Binding-site contacts:
Ligand atom O2 contacts residue SER124 of chain 2.A at 3.9 Å.
Ligand atom O3P contacts residue TYR215 of chain 2.A at 3.8 Å.
Ligand atom O2P contacts residue ARG243 of chain 2.B at 3.7 Å.
Ligand atom O2 contacts residue GLY122 of chain 2.A at 3.6 Å.
Ligand atom O4 contacts residue SER247 of chain 2.A at 3.9 Å.
Ligand atom O1 contacts residue LEU275 of chain 2.A at 3.6 Å.
Ligand atom C2 contacts residue LYS274 of chain 2.A at 4.0 Å.
Ligand atom O1P contacts residue TYR215 of chain 2.A at 2.5 Å (h-bond).
Ligand atom C5 contacts residue LYS274 of chain 2.A at 3.9 Å.
Ligand atom O3 contacts residue MET248 of chain 2.A at 2.7 Å (h-bond).
Ligand atom C3 contacts residue LEU275 of chain 2.A at 4.0 Å (hydrophobic).
Ligand atom O1P contacts residue TYR264 of chain 2.A at 2.4 Å (h-bond).
Ligand atom O2 contacts residue GLY246 of chain 2.A at 3.5 Å (h-bond).
Ligand atom O2P contacts residue TYR244 of chain 2.A at 2.6 Å (h-bond).
Ligand atom O3P contacts residue ARG243 of chain 2.B at 2.9 Å (salt-bridge).
Ligand atom C6 contacts residue TYR244 of chain 2.A at 3.6 Å (hydrophobic).
Ligand atom P contacts residue TYR215 of chain 2.A at 3.6 Å.
Ligand atom O3 contacts residue SER247 of chain 2.A at 3.4 Å.
Ligand atom O6 contacts residue TYR264 of chain 2.A at 3.5 Å.
Ligand atom C3 contacts residue ASP121 of chain 2.A at 3.7 Å.
Ligand atom C4 contacts residue GLY246 of chain 2.A at 3.4 Å.
Ligand atom O1P contacts residue ASN212 of chain 2.A at 4.0 Å.
Ligand atom C4 contacts residue MET248 of chain 2.A at 3.6 Å (hydrophobic).
Ligand atom O6 contacts residue LYS274 of chain 2.A at 3.1 Å (salt-bridge).
Ligand atom P contacts residue ASN212 of chain 2.A at 3.7 Å.
Ligand atom O3 contacts residue GLY246 of chain 2.A at 4.0 Å.
Ligand atom C3 contacts residue MET248 of chain 2.A at 3.6 Å (hydrophobic).
Ligand atom C1 contacts residue ASP121 of chain 2.A at 3.9 Å.
Ligand atom O2P contacts residue TYR264 of chain 2.A at 3.9 Å.
Ligand atom O5 contacts residue LYS274 of chain 2.A at 2.9 Å (salt-bridge).
Ligand atom O1 contacts residue MN1 of chain 2.D at 3.9 Å.
Ligand atom O3 contacts residue GLY122 of chain 2.A at 4.0 Å.
Ligand atom O3 contacts residue ASP121 of chain 2.A at 2.8 Å (salt-bridge).
Ligand atom O2P contacts residue ASN212 of chain 2.A at 2.8 Å (h-bond).
Ligand atom C6 contacts residue GLY246 of chain 2.A at 3.8 Å.
Ligand atom O3P contacts residue ASN212 of chain 2.A at 3.8 Å.
Ligand atom P contacts residue TYR264 of chain 2.A at 3.7 Å.
Ligand atom O1 contacts residue GLU280 of chain 2.A at 3.2 Å (salt-bridge).
Ligand atom O4 contacts residue MET248 of chain 2.A at 3.2 Å (h-bond).
Ligand atom P contacts residue TYR244 of chain 2.A at 3.9 Å.

The small molecule below binds the protein below.
Small molecule (SMILES): O=P(O)(O)OC[C@H]1O[C@](O)(CO)[C@@H](O)[C@@H]1O

Sequence of chain 2.A:
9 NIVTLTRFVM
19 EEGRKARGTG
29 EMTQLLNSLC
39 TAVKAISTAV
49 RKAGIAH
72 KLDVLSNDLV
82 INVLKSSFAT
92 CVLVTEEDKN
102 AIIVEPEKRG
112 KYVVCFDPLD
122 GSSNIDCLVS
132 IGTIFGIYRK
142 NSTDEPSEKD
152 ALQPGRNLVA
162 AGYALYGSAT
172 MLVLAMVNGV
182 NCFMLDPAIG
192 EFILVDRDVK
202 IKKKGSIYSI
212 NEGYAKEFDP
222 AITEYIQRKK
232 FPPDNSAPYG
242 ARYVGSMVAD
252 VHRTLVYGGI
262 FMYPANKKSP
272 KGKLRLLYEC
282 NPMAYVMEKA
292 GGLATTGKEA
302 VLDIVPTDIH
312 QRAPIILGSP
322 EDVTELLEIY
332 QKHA

Sequence of chain 2.B:
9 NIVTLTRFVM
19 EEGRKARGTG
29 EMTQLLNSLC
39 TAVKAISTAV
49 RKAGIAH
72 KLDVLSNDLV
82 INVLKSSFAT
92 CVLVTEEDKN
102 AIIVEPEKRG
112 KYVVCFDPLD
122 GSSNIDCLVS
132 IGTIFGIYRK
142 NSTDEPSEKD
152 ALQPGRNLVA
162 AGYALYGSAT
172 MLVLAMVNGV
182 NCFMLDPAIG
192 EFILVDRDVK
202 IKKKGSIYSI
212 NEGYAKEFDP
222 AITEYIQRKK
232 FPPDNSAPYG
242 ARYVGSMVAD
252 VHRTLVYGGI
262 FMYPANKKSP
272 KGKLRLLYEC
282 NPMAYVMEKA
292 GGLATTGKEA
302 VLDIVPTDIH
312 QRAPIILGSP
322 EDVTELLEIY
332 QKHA